Binding-site contacts:
Ligand atom O3 contacts residue NAG1 of chain 1.Y at 3.2 Å (h-bond).
Ligand atom C6 contacts residue LEU216 of chain 1.C at 3.8 Å (hydrophobic).
Ligand atom O7 contacts residue NAG1 of chain 1.Y at 1.6 Å (h-bond).
Ligand atom C2 contacts residue NAG1 of chain 1.Y at 2.8 Å.
Ligand atom C7 contacts residue ASN385 of chain 1.C at 3.9 Å.
Ligand atom O5 contacts residue PRO242 of chain 1.C at 4.3 Å.
Ligand atom C5 contacts residue ASN385 of chain 1.C at 3.7 Å.
Ligand atom C1 contacts residue NAG1 of chain 1.Y at 4.1 Å.
Ligand atom C3 contacts residue ASN385 of chain 1.C at 4.0 Å.
Ligand atom O7 contacts residue SER384 of chain 1.C at 4.1 Å.
Ligand atom O6 contacts residue PRO242 of chain 1.C at 4.4 Å.
Ligand atom C8 contacts residue ASN385 of chain 1.C at 4.3 Å.
Ligand atom C2 contacts residue ASN385 of chain 1.C at 2.6 Å.
Ligand atom O6 contacts residue LEU216 of chain 1.C at 4.3 Å.
Ligand atom O7 contacts residue VAL383 of chain 1.C at 3.5 Å (h-bond).
Ligand atom C4 contacts residue ASN385 of chain 1.C at 4.3 Å.
Ligand atom C1 contacts residue GLN244 of chain 1.C at 4.3 Å.
Ligand atom N2 contacts residue ASN385 of chain 1.C at 3.1 Å (h-bond).
Ligand atom C1 contacts residue ASN385 of chain 1.C at 1.5 Å.
Ligand atom C3 contacts residue NAG1 of chain 1.Y at 3.4 Å.
Ligand atom N2 contacts residue NAG1 of chain 1.Y at 1.6 Å (h-bond).
Ligand atom C7 contacts residue NAG1 of chain 1.Y at 1.4 Å.
Ligand atom O5 contacts residue ASN385 of chain 1.C at 2.4 Å (h-bond).
Ligand atom N2 contacts residue ASN213 of chain 1.C at 4.2 Å.
Ligand atom O5 contacts residue LEU216 of chain 1.C at 4.2 Å.
Ligand atom C8 contacts residue NAG1 of chain 1.Y at 2.6 Å.

Sequence of chain 1.C:
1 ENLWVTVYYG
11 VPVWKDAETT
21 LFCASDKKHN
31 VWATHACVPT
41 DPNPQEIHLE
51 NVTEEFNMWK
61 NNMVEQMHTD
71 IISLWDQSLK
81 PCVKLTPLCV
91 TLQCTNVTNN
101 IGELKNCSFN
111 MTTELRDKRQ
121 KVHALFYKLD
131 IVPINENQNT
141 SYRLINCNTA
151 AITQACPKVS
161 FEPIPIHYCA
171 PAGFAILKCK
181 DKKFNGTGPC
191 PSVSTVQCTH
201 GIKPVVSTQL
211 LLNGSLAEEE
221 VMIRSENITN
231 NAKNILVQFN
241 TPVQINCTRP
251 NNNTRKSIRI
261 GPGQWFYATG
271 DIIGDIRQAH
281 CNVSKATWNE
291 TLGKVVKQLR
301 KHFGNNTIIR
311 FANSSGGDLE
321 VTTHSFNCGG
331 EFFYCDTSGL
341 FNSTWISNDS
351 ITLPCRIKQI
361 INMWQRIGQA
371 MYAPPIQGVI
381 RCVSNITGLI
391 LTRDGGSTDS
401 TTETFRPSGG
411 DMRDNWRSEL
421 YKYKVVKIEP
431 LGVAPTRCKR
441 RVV

This protein binds this small molecule.
Small molecule (SMILES): CC(=O)N[C@@H]1[C@@H](O)[C@H](O)[C@@H](CO)O[C@H]1O